Binding-site contacts:
Ligand atom C8 contacts residue THR89 of chain 2.A at 3.7 Å.
Ligand atom C5' contacts residue HIS5 of chain 1.A at 3.1 Å.
Ligand atom C2 contacts residue GLU163 of chain 2.A at 3.2 Å.
Ligand atom O2' contacts residue GLU180 of chain 2.A at 3.6 Å.
Ligand atom S5' contacts residue HIS5 of chain 1.A at 3.8 Å.
Ligand atom N6 contacts residue GLU163 of chain 2.A at 3.6 Å (salt-bridge).
Ligand atom O3' contacts residue SO41 of chain 2.D at 3.1 Å (h-bond).
Ligand atom C2 contacts residue PHE160 of chain 2.A at 3.6 Å (hydrophobic).
Ligand atom N6 contacts residue LEU207 of chain 2.A at 3.7 Å.
Ligand atom C2' contacts residue MET181 of chain 2.A at 3.7 Å (hydrophobic).
Ligand atom C5 contacts residue GLY91 of chain 2.A at 3.7 Å.
Ligand atom N3 contacts residue MET181 of chain 2.A at 3.8 Å.
Ligand atom N9 contacts residue THR89 of chain 2.A at 3.5 Å (h-bond).
Ligand atom S5' contacts residue ARG43 of chain 1.A at 3.6 Å.
Ligand atom C1' contacts residue SO41 of chain 2.D at 3.8 Å.
Ligand atom N1 contacts residue GLU163 of chain 2.A at 2.7 Å (salt-bridge).
Ligand atom C8 contacts residue SER204 of chain 2.A at 3.8 Å.
Ligand atom N1 contacts residue PHE160 of chain 2.A at 3.8 Å.
Ligand atom C6 contacts residue GLU163 of chain 2.A at 3.6 Å.
Ligand atom N3 contacts residue VAL179 of chain 2.A at 3.8 Å.
Ligand atom CS contacts residue PHE160 of chain 2.A at 3.7 Å (hydrophobic).
Ligand atom O2' contacts residue GLU182 of chain 2.A at 2.4 Å (salt-bridge).
Ligand atom O4' contacts residue SO41 of chain 2.D at 3.3 Å (h-bond).
Ligand atom C6 contacts residue PHE160 of chain 2.A at 3.7 Å (hydrophobic).
Ligand atom N1 contacts residue VAL179 of chain 2.A at 3.7 Å.
Ligand atom N7 contacts residue THR90 of chain 2.A at 3.6 Å.
Ligand atom C4' contacts residue ARG43 of chain 1.A at 3.7 Å.
Ligand atom O3' contacts residue GLU182 of chain 2.A at 3.4 Å (salt-bridge).
Ligand atom N3 contacts residue GLU180 of chain 2.A at 3.5 Å.
Ligand atom N7 contacts residue ASP205 of chain 2.A at 3.1 Å (salt-bridge).
Ligand atom C2' contacts residue GLU182 of chain 2.A at 3.7 Å.
Ligand atom C8 contacts residue THR90 of chain 2.A at 3.5 Å.
Ligand atom C5 contacts residue VAL179 of chain 2.A at 3.8 Å (hydrophobic).
Ligand atom O2' contacts residue SO41 of chain 2.D at 3.6 Å (h-bond).
Ligand atom N7 contacts residue GLY91 of chain 2.A at 3.4 Å (h-bond).
Ligand atom O2' contacts residue MET181 of chain 2.A at 2.9 Å (h-bond).
Ligand atom N6 contacts residue ASP205 of chain 2.A at 2.9 Å (salt-bridge).
Ligand atom C1' contacts residue THR89 of chain 2.A at 3.0 Å.
Ligand atom O4' contacts residue THR89 of chain 2.A at 2.7 Å (h-bond).
Ligand atom C4 contacts residue VAL179 of chain 2.A at 3.6 Å (hydrophobic).

Sequence of chain 1.A:
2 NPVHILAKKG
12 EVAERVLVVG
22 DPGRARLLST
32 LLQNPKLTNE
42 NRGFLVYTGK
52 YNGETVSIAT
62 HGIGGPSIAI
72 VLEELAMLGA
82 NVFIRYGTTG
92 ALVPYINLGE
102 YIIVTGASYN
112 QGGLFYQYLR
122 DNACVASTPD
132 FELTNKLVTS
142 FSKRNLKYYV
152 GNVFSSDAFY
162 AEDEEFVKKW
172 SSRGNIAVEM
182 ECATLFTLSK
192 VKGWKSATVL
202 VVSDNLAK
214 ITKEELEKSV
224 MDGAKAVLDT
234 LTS

Sequence of chain 2.A:
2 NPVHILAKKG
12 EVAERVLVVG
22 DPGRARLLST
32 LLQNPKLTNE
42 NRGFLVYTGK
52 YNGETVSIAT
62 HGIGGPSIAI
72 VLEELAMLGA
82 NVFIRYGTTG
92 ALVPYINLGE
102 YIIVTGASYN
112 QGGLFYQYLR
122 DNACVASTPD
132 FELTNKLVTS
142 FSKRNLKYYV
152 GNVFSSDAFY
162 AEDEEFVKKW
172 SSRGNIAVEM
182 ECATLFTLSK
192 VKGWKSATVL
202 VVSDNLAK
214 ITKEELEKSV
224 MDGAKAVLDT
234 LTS

This small molecule binds to this protein.
Small molecule (SMILES): CSC[C@H]1O[C@@H](n2cnc3c(N)ncnc32)[C@H](O)[C@@H]1O